Binding-site contacts:
Ligand atom C3 contacts residue ASN47 of chain 32.F at 3.9 Å.
Ligand atom C6 contacts residue ASN47 of chain 32.F at 4.0 Å.
Ligand atom C1 contacts residue ASN47 of chain 32.F at 1.4 Å.
Ligand atom N2 contacts residue ASN47 of chain 32.F at 3.2 Å (h-bond).
Ligand atom C7 contacts residue ASN47 of chain 32.F at 3.8 Å.
Ligand atom C2 contacts residue ASN47 of chain 32.F at 2.6 Å.
Ligand atom C4 contacts residue ASN47 of chain 32.F at 4.2 Å.
Ligand atom O7 contacts residue ASN47 of chain 32.F at 3.9 Å.
Ligand atom O5 contacts residue ASN47 of chain 32.F at 2.2 Å (h-bond).
Ligand atom C5 contacts residue ASN47 of chain 32.F at 3.4 Å.

Sequence of chain 32.F:
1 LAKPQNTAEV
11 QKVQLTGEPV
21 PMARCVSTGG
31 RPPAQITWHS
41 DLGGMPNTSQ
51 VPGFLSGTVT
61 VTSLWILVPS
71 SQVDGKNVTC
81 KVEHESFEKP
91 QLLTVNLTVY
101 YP

A small-molecule ligand and the protein it binds are described below.
Small molecule (SMILES): CC(=O)N[C@H]1[C@H](O[C@H]2[C@H](O)[C@@H](NC(C)=O)CO[C@@H]2CO)O[C@H](CO)[C@@H](O)[C@@H]1O